A protein and the small-molecule ligand that binds it are described below.
Small molecule (SMILES): C[C@H]1CN(S(C)(=O)=O)CC[C@H]1N

Binding-site contacts:
Ligand atom C05 contacts residue ARG231 of chain 1.A at 4.1 Å.
Ligand atom O10 contacts residue LEU227 of chain 1.A at 4.5 Å.
Ligand atom C02 contacts residue GLU240 of chain 1.A at 4.3 Å.
Ligand atom O11 contacts residue ARG230 of chain 1.A at 4.4 Å.
Ligand atom C12 contacts residue ARG231 of chain 1.A at 3.9 Å.
Ligand atom O10 contacts residue ARG230 of chain 1.A at 3.2 Å.
Ligand atom C12 contacts residue ARG230 of chain 1.A at 4.1 Å.
Ligand atom O10 contacts residue ARG231 of chain 1.A at 3.3 Å (salt-bridge).
Ligand atom C03 contacts residue ARG230 of chain 1.A at 3.5 Å.
Ligand atom O11 contacts residue ARG231 of chain 1.A at 3.1 Å.
Ligand atom C12 contacts residue LEU227 of chain 1.A at 3.7 Å (hydrophobic).
Ligand atom S09 contacts residue ARG230 of chain 1.A at 4.4 Å.
Ligand atom C02 contacts residue ARG230 of chain 1.A at 4.3 Å.
Ligand atom S09 contacts residue ARG231 of chain 1.A at 3.9 Å.

Sequence of chain 1.A:
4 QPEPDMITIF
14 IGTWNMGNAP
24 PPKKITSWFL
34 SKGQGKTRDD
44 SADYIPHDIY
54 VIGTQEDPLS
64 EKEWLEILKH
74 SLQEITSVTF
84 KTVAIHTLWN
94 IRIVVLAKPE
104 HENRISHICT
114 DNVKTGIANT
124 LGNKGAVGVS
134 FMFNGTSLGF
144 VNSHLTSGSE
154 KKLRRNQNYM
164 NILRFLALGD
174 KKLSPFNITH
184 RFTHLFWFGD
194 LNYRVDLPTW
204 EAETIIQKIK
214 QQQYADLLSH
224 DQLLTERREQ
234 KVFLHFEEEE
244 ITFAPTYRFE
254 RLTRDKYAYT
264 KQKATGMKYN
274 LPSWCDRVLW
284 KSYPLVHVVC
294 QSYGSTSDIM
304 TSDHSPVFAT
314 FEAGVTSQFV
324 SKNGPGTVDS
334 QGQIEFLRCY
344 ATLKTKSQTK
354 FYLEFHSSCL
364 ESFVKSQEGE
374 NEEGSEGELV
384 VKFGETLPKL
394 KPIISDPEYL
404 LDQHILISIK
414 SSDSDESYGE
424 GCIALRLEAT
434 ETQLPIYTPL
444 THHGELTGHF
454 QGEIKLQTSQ